This small molecule binds to this protein.
Small molecule (SMILES): COc1cn(-c2ccc(-n3cccn3)cc2F)nc(-c2ccnn2-c2ccccc2)c1=O

Binding-site contacts:
Ligand atom C30 contacts residue GLN275 of chain 1.B at 3.8 Å.
Ligand atom F28 contacts residue PHE278 of chain 1.B at 3.4 Å.
Ligand atom O31 contacts residue GLN275 of chain 1.B at 2.9 Å (h-bond).
Ligand atom C12 contacts residue HIS74 of chain 1.B at 3.6 Å.
Ligand atom C29 contacts residue MET262 of chain 1.B at 3.9 Å (hydrophobic).
Ligand atom C29 contacts residue PHE245 of chain 1.B at 3.8 Å (hydrophobic).
Ligand atom C14 contacts residue ILE241 of chain 1.B at 3.8 Å (hydrophobic).
Ligand atom C17 contacts residue PHE278 of chain 1.B at 3.8 Å (hydrophobic).
Ligand atom C13 contacts residue PHE245 of chain 1.B at 3.8 Å (hydrophobic).
Ligand atom C32 contacts residue TYR242 of chain 1.B at 3.5 Å (hydrophobic).
Ligand atom C2 contacts residue GLN275 of chain 1.B at 3.8 Å.
Ligand atom C29 contacts residue PHE278 of chain 1.B at 3.5 Å (hydrophobic).
Ligand atom O31 contacts residue TYR242 of chain 1.B at 3.5 Å (h-bond).
Ligand atom C20 contacts residue LEU184 of chain 1.B at 3.7 Å (hydrophobic).
Ligand atom C18 contacts residue PHE278 of chain 1.B at 3.9 Å (hydrophobic).
Ligand atom N16 contacts residue PHE245 of chain 1.B at 3.8 Å.
Ligand atom C18 contacts residue LEU184 of chain 1.B at 3.9 Å (hydrophobic).
Ligand atom C6 contacts residue SER226 of chain 1.B at 3.7 Å.
Ligand atom C6 contacts residue ILE241 of chain 1.B at 3.7 Å (hydrophobic).
Ligand atom N15 contacts residue PHE278 of chain 1.B at 3.4 Å.
Ligand atom O1 contacts residue GLN275 of chain 1.B at 3.1 Å (h-bond).
Ligand atom C19 contacts residue LEU184 of chain 1.B at 3.6 Å (hydrophobic).
Ligand atom O1 contacts residue PHE278 of chain 1.B at 3.8 Å.
Ligand atom N7 contacts residue LEU224 of chain 1.B at 3.6 Å.
Ligand atom C3 contacts residue PHE278 of chain 1.B at 3.4 Å (hydrophobic).
Ligand atom N7 contacts residue TYR73 of chain 1.B at 3.7 Å.
Ligand atom C13 contacts residue HIS74 of chain 1.B at 3.7 Å.
Ligand atom C30 contacts residue PHE278 of chain 1.B at 3.6 Å (hydrophobic).
Ligand atom N16 contacts residue PHE278 of chain 1.B at 3.4 Å.
Ligand atom C5 contacts residue PHE278 of chain 1.B at 3.5 Å (hydrophobic).
Ligand atom C32 contacts residue MET262 of chain 1.B at 3.9 Å (hydrophobic).
Ligand atom C4 contacts residue ILE241 of chain 1.B at 3.9 Å (hydrophobic).
Ligand atom C10 contacts residue LEU224 of chain 1.B at 3.9 Å (hydrophobic).
Ligand atom C4 contacts residue PHE278 of chain 1.B at 3.6 Å (hydrophobic).
Ligand atom C5 contacts residue ILE241 of chain 1.B at 3.7 Å (hydrophobic).
Ligand atom C32 contacts residue GLN275 of chain 1.B at 3.9 Å.
Ligand atom N8 contacts residue LEU224 of chain 1.B at 3.8 Å.
Ligand atom C2 contacts residue PHE278 of chain 1.B at 3.8 Å (hydrophobic).
Ligand atom N25 contacts residue LEU184 of chain 1.B at 3.8 Å.
Ligand atom F28 contacts residue MET262 of chain 1.B at 3.8 Å.

Sequence of chain 1.B:
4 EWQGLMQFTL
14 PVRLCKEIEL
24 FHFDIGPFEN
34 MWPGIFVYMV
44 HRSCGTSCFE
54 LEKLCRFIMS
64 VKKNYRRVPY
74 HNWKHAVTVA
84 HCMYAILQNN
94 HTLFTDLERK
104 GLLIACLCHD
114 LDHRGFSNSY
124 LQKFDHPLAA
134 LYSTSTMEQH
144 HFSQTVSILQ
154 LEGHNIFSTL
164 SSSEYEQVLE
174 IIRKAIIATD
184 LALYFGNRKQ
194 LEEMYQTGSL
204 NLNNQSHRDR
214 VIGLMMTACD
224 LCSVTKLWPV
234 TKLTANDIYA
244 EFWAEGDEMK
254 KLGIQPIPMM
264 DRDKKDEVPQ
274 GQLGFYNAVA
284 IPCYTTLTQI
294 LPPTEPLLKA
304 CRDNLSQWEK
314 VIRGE